Sequence of chain 1.A:
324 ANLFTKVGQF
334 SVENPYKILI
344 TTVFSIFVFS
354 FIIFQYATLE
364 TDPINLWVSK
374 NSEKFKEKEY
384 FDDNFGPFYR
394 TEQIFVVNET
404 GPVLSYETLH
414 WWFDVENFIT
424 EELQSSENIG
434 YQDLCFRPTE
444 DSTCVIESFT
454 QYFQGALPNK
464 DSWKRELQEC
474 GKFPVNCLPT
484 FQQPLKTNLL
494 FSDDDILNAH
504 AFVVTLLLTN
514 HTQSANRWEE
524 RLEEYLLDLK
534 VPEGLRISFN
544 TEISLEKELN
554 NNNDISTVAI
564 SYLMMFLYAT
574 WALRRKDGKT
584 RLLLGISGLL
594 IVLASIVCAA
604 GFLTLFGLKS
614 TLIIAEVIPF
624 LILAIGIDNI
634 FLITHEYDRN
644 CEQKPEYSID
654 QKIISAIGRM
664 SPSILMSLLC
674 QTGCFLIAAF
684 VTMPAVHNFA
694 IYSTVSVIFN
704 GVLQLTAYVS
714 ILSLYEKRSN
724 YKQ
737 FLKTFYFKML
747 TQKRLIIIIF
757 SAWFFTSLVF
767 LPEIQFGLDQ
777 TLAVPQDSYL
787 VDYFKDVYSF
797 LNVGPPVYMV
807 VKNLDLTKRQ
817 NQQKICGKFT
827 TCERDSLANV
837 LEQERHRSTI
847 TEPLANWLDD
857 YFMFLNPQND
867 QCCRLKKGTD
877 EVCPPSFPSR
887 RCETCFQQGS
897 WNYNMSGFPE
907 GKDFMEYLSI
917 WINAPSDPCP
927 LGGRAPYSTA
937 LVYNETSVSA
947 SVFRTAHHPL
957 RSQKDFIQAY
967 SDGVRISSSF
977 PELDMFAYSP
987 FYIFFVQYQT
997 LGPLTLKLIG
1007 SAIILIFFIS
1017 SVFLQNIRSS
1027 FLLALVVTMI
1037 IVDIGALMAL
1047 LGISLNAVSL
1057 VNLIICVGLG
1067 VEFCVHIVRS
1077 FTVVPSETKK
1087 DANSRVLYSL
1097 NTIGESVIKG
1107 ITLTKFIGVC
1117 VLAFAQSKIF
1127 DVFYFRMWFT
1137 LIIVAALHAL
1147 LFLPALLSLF

Binding-site contacts:
Ligand atom C7 contacts residue ASN940 of chain 1.A at 3.1 Å.
Ligand atom C8 contacts residue THR942 of chain 1.A at 4.0 Å.
Ligand atom C6 contacts residue SER943 of chain 1.A at 3.8 Å.
Ligand atom O5 contacts residue ASN940 of chain 1.A at 2.4 Å (h-bond).
Ligand atom C5 contacts residue SER943 of chain 1.A at 3.6 Å.
Ligand atom C3 contacts residue THR942 of chain 1.A at 4.2 Å.
Ligand atom C1 contacts residue SER943 of chain 1.A at 4.1 Å.
Ligand atom C5 contacts residue ASN940 of chain 1.A at 3.7 Å.
Ligand atom C6 contacts residue SER945 of chain 1.A at 4.2 Å.
Ligand atom C1 contacts residue ASN940 of chain 1.A at 1.4 Å.
Ligand atom N2 contacts residue THR942 of chain 1.A at 3.2 Å.
Ligand atom C2 contacts residue THR942 of chain 1.A at 3.8 Å.
Ligand atom N2 contacts residue ASN940 of chain 1.A at 2.9 Å (h-bond).
Ligand atom O7 contacts residue ASN940 of chain 1.A at 2.9 Å (h-bond).
Ligand atom C4 contacts residue ASN940 of chain 1.A at 4.2 Å.
Ligand atom O6 contacts residue SER945 of chain 1.A at 4.1 Å.
Ligand atom C2 contacts residue ASN940 of chain 1.A at 2.4 Å.
Ligand atom C8 contacts residue ASN940 of chain 1.A at 4.3 Å.
Ligand atom C1 contacts residue THR942 of chain 1.A at 3.6 Å.
Ligand atom O5 contacts residue SER943 of chain 1.A at 3.7 Å.
Ligand atom C7 contacts residue THR942 of chain 1.A at 3.9 Å.
Ligand atom C3 contacts residue ASN940 of chain 1.A at 3.8 Å.

This small molecule binds to this protein.
Small molecule (SMILES): CC(=O)N[C@@H]1[C@@H](O)[C@H](O)[C@@H](CO)O[C@H]1O